Sequence of chain 1.B:
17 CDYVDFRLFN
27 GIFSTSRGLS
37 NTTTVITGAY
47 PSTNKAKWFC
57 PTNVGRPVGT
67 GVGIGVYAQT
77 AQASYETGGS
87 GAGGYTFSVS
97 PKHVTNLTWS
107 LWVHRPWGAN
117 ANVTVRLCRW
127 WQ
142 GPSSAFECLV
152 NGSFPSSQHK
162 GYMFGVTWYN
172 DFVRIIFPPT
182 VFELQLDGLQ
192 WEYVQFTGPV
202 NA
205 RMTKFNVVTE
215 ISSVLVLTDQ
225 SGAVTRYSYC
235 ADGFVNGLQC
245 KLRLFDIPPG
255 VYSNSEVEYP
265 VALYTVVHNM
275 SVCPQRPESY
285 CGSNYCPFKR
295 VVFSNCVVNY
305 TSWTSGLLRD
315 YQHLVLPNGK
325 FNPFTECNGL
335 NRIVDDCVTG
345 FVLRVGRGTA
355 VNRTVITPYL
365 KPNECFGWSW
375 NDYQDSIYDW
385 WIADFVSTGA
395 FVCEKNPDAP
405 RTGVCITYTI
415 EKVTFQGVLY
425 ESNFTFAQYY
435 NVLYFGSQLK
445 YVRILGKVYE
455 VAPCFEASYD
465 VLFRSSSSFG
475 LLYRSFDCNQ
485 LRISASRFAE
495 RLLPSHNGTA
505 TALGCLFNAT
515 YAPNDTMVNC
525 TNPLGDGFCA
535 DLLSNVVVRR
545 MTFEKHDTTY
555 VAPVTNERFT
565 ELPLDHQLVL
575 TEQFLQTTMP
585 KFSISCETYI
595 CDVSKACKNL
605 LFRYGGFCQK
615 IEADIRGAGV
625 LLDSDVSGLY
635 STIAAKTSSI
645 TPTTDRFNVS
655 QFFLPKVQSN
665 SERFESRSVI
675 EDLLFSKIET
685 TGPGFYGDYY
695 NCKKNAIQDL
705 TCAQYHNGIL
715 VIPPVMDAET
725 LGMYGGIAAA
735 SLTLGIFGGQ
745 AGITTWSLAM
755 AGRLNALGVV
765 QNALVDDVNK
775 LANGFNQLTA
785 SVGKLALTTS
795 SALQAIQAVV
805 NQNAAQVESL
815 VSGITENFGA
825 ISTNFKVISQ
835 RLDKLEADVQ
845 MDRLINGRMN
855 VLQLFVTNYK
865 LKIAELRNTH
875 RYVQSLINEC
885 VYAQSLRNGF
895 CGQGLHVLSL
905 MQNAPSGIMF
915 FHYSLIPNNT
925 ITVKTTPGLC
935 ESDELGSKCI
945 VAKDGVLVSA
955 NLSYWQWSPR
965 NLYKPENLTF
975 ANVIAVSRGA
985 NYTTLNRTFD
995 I

This protein binds this small molecule.
Small molecule (SMILES): CC(=O)N[C@H]1[C@H](O[C@H]2[C@H](O)[C@@H](NC(C)=O)CO[C@@H]2CO)O[C@H](CO)[C@@H](O)[C@@H]1O

Binding-site contacts:
Ligand atom C6 contacts residue SER306 of chain 1.B at 4.3 Å.
Ligand atom C4 contacts residue ASN303 of chain 1.B at 4.2 Å.
Ligand atom C2 contacts residue ASN303 of chain 1.B at 2.5 Å.
Ligand atom C1 contacts residue THR305 of chain 1.B at 4.0 Å.
Ligand atom O5 contacts residue SER306 of chain 1.B at 3.0 Å (h-bond).
Ligand atom C5 contacts residue THR305 of chain 1.B at 3.8 Å.
Ligand atom O6 contacts residue SER306 of chain 1.B at 4.3 Å.
Ligand atom O7 contacts residue ASN303 of chain 1.B at 3.9 Å.
Ligand atom C7 contacts residue ASN303 of chain 1.B at 3.6 Å.
Ligand atom C3 contacts residue ASN303 of chain 1.B at 3.8 Å.
Ligand atom C5 contacts residue ASN303 of chain 1.B at 3.6 Å.
Ligand atom C1 contacts residue SER306 of chain 1.B at 3.6 Å.
Ligand atom C1 contacts residue ASN303 of chain 1.B at 1.4 Å.
Ligand atom C6 contacts residue THR305 of chain 1.B at 4.0 Å.
Ligand atom O5 contacts residue THR305 of chain 1.B at 3.7 Å.
Ligand atom C5 contacts residue SER306 of chain 1.B at 4.2 Å.
Ligand atom N2 contacts residue ASN303 of chain 1.B at 2.9 Å (h-bond).
Ligand atom O5 contacts residue ASN303 of chain 1.B at 2.3 Å (h-bond).
Ligand atom C8 contacts residue GLY310 of chain 1.B at 3.4 Å.